Sequence of chain 1.D:
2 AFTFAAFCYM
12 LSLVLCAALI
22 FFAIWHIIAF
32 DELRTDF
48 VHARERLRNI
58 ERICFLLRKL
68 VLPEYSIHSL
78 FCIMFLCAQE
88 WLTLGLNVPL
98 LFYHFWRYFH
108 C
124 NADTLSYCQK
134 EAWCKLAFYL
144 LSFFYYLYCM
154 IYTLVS

Binding-site contacts:
Ligand atom C16 contacts residue VAL821 of chain 1.B at 3.9 Å (hydrophobic).
Ligand atom C12 contacts residue MET153 of chain 1.D at 3.7 Å (hydrophobic).
Ligand atom C11 contacts residue MET153 of chain 1.D at 4.0 Å (hydrophobic).
Ligand atom C15 contacts residue GLY822 of chain 1.B at 3.9 Å.
Ligand atom C27 contacts residue GLY825 of chain 1.B at 3.7 Å.
Ligand atom C4 contacts residue TYR818 of chain 1.B at 3.8 Å (hydrophobic).
Ligand atom C2 contacts residue LEU157 of chain 1.D at 3.5 Å (hydrophobic).
Ligand atom C7 contacts residue MET11 of chain 1.D at 4.0 Å (hydrophobic).
Ligand atom C6 contacts residue TYR818 of chain 1.B at 3.3 Å (hydrophobic).
Ligand atom C24 contacts residue VAL15 of chain 1.D at 4.5 Å (hydrophobic).
Ligand atom C14 contacts residue VAL821 of chain 1.B at 4.3 Å (hydrophobic).
Ligand atom C26 contacts residue LEU829 of chain 1.B at 4.4 Å (hydrophobic).
Ligand atom C21 contacts residue LEU14 of chain 1.D at 4.5 Å (hydrophobic).
Ligand atom O1 contacts residue LEU157 of chain 1.D at 3.6 Å.
Ligand atom C14 contacts residue MET11 of chain 1.D at 4.5 Å (hydrophobic).
Ligand atom C27 contacts residue ALA18 of chain 1.D at 3.6 Å (hydrophobic).
Ligand atom C16 contacts residue GLY822 of chain 1.B at 4.4 Å.
Ligand atom C3 contacts residue TYR818 of chain 1.B at 4.0 Å (hydrophobic).
Ligand atom C20 contacts residue LEU14 of chain 1.D at 4.3 Å (hydrophobic).
Ligand atom C22 contacts residue LEU14 of chain 1.D at 3.5 Å (hydrophobic).
Ligand atom C5 contacts residue TYR818 of chain 1.B at 3.8 Å (hydrophobic).
Ligand atom C3 contacts residue LEU157 of chain 1.D at 3.4 Å (hydrophobic).
Ligand atom C9 contacts residue MET11 of chain 1.D at 4.2 Å (hydrophobic).
Ligand atom C1 contacts residue LEU157 of chain 1.D at 4.1 Å (hydrophobic).
Ligand atom C15 contacts residue VAL821 of chain 1.B at 3.8 Å (hydrophobic).
Ligand atom C27 contacts residue LEU829 of chain 1.B at 4.4 Å (hydrophobic).
Ligand atom O1 contacts residue TYR818 of chain 1.B at 4.2 Å.
Ligand atom C7 contacts residue TYR818 of chain 1.B at 4.0 Å (hydrophobic).
Ligand atom C25 contacts residue GLY825 of chain 1.B at 3.8 Å.
Ligand atom C8 contacts residue MET11 of chain 1.D at 4.5 Å (hydrophobic).
Ligand atom C9 contacts residue MET153 of chain 1.D at 4.4 Å (hydrophobic).

This small molecule binds to this protein.
Small molecule (SMILES): CC(C)CCC[C@@H](C)[C@H]1CC[C@H]2[C@@H]3CC=C4C[C@@H](O)CC[C@]4(C)[C@H]3CC[C@]12C

Sequence of chain 1.B:
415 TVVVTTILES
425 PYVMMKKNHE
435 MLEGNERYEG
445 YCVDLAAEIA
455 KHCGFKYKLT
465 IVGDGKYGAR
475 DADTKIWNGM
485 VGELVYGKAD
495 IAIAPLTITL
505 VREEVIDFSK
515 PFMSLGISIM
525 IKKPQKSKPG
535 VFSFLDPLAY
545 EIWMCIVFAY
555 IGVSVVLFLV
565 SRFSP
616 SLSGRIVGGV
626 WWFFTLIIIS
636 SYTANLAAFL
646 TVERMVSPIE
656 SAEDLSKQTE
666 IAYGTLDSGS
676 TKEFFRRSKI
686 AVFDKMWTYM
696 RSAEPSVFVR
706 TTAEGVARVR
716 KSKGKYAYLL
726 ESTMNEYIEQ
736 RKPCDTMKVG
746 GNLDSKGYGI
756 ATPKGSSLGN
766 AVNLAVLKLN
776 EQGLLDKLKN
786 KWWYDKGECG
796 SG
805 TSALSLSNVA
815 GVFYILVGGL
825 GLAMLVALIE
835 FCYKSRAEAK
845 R